Sequence of chain 1.A:
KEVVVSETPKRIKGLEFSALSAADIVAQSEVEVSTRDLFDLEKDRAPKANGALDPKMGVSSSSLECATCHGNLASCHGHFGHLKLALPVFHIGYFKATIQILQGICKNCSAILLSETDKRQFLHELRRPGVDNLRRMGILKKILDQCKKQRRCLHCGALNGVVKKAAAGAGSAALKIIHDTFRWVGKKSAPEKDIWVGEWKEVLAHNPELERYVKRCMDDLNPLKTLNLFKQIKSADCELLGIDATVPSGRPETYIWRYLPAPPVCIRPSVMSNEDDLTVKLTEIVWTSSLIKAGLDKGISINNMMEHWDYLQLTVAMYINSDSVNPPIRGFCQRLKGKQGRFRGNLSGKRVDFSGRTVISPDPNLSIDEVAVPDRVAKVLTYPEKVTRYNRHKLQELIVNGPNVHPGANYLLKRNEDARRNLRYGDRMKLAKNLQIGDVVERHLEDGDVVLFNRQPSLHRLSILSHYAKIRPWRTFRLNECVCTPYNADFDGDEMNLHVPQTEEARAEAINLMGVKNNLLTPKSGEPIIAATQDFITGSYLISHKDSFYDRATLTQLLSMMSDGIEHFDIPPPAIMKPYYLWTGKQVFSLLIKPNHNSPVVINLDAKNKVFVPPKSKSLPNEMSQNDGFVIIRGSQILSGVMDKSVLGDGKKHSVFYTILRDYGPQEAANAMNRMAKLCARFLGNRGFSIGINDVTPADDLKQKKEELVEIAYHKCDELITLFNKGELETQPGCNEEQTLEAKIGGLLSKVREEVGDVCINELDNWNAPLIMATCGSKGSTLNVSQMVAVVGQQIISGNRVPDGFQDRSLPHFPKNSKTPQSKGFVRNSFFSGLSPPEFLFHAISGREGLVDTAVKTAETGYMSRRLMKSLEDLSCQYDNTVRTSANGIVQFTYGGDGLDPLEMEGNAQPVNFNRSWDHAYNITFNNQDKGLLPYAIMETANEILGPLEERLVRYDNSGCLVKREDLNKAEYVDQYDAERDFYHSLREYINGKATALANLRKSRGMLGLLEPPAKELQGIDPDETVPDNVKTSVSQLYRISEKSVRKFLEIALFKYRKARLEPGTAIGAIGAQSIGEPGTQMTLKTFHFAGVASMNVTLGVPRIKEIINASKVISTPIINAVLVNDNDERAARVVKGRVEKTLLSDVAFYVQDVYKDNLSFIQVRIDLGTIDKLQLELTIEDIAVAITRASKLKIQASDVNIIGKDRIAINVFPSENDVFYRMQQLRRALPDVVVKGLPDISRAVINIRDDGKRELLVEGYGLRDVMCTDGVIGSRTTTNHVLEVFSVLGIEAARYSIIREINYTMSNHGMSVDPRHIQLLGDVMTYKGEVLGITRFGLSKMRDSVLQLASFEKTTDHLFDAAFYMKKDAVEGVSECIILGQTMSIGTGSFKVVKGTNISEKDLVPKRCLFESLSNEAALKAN

Binding-site contacts:
Ligand atom C1 contacts residue GLU1321 of chain 1.A at 4.2 Å.
Ligand atom C11 contacts residue TYR1298 of chain 1.A at 3.5 Å (hydrophobic).
Ligand atom C14 contacts residue SER1324 of chain 1.A at 4.3 Å.
Ligand atom C10 contacts residue TYR1298 of chain 1.A at 3.5 Å (hydrophobic).
Ligand atom C19 contacts residue LYS1134 of chain 1.A at 4.4 Å.
Ligand atom C3 contacts residue LYS1134 of chain 1.A at 3.1 Å.
Ligand atom C1 contacts residue LEU1320 of chain 1.A at 4.3 Å (hydrophobic).
Ligand atom C1 contacts residue HIS1318 of chain 1.A at 3.8 Å.
Ligand atom C1 contacts residue LYS1134 of chain 1.A at 4.1 Å.
Ligand atom C17 contacts residue ASP1277 of chain 1.A at 4.3 Å.
Ligand atom C4 contacts residue LYS1134 of chain 1.A at 3.7 Å.
Ligand atom C11 contacts residue HIS1318 of chain 1.A at 3.9 Å.
Ligand atom C16 contacts residue TYR1298 of chain 1.A at 4.2 Å (hydrophobic).
Ligand atom C12 contacts residue LEU1320 of chain 1.A at 4.5 Å (hydrophobic).
Ligand atom C13 contacts residue SER1324 of chain 1.A at 3.9 Å.
Ligand atom C18 contacts residue TYR1298 of chain 1.A at 4.3 Å (hydrophobic).
Ligand atom C7 contacts residue ASP1277 of chain 1.A at 3.5 Å.
Ligand atom O2 contacts residue SER1324 of chain 1.A at 4.0 Å.
Ligand atom C11 contacts residue GLU1321 of chain 1.A at 3.9 Å.

A small-molecule ligand and the protein it binds are described below.
Small molecule (SMILES): CCC[C@@H](C)[C@H]1CC[C@H]2[C@@H]3[C@H](O)C[C@@H]4C[C@H](O)CC[C@]4(C)[C@H]3C[C@H](O)[C@]12C